Sequence of chain 2.A:
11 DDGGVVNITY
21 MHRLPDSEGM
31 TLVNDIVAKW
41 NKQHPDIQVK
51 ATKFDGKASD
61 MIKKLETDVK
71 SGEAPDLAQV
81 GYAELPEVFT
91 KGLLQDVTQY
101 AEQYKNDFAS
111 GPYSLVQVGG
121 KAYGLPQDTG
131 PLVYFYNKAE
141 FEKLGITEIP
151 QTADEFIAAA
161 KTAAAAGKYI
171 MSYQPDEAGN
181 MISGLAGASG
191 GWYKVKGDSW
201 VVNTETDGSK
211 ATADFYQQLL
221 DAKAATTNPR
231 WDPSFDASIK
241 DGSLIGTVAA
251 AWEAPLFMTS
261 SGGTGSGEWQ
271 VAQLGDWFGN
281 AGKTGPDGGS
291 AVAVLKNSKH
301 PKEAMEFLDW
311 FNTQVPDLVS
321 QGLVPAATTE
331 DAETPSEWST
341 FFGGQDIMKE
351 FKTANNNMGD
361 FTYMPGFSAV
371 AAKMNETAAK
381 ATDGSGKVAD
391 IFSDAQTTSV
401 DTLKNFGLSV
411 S

A small-molecule ligand and the protein it binds are described below.
Small molecule (SMILES): CC(=O)N[C@@H]1[C@@H](O[C@@H]2O[C@H](CO)[C@H](O)[C@H](O)[C@H]2O)[C@H](O)[C@@H](CO)O[C@H]1O

Binding-site contacts:
Ligand atom O4 contacts residue TRP252 of chain 2.A at 3.6 Å.
Ligand atom C1 contacts residue TRP252 of chain 2.A at 3.8 Å (hydrophobic).
Ligand atom C4 contacts residue LEU323 of chain 2.A at 3.7 Å (hydrophobic).
Ligand atom O7 contacts residue ARG23 of chain 2.A at 3.0 Å (salt-bridge).
Ligand atom C3 contacts residue ASP128 of chain 2.A at 3.3 Å.
Ligand atom O4 contacts residue SER290 of chain 2.A at 3.9 Å.
Ligand atom C3 contacts residue TRP252 of chain 2.A at 3.5 Å (hydrophobic).
Ligand atom C5 contacts residue TRP231 of chain 2.A at 3.4 Å (hydrophobic).
Ligand atom C2 contacts residue ARG23 of chain 2.A at 3.9 Å.
Ligand atom C6 contacts residue PRO25 of chain 2.A at 3.6 Å (hydrophobic).
Ligand atom O6 contacts residue ALA58 of chain 2.A at 3.9 Å.
Ligand atom C5 contacts residue TRP252 of chain 2.A at 3.9 Å (hydrophobic).
Ligand atom O3 contacts residue GLY289 of chain 2.A at 3.2 Å (h-bond).
Ligand atom O2 contacts residue TRP252 of chain 2.A at 4.0 Å.
Ligand atom O4 contacts residue LEU24 of chain 2.A at 3.7 Å.
Ligand atom O2 contacts residue GLY289 of chain 2.A at 3.1 Å (h-bond).
Ligand atom C3 contacts residue SER290 of chain 2.A at 3.7 Å.
Ligand atom C7 contacts residue ASN180 of chain 2.A at 3.9 Å.
Ligand atom C2 contacts residue SER290 of chain 2.A at 3.7 Å.
Ligand atom O5 contacts residue TRP231 of chain 2.A at 3.7 Å.
Ligand atom C6 contacts residue TRP231 of chain 2.A at 3.5 Å (hydrophobic).
Ligand atom N2 contacts residue ASN180 of chain 2.A at 3.8 Å.
Ligand atom C4 contacts residue ASP128 of chain 2.A at 3.5 Å.
Ligand atom C3 contacts residue TRP252 of chain 2.A at 4.0 Å (hydrophobic).
Ligand atom C1 contacts residue GLU177 of chain 2.A at 3.2 Å.
Ligand atom O2 contacts residue SER290 of chain 2.A at 3.7 Å.
Ligand atom O1 contacts residue ASN180 of chain 2.A at 3.4 Å (h-bond).
Ligand atom O1 contacts residue GLU177 of chain 2.A at 2.7 Å (salt-bridge).
Ligand atom C3 contacts residue GLY289 of chain 2.A at 3.8 Å.
Ligand atom C8 contacts residue ASN180 of chain 2.A at 3.7 Å.
Ligand atom C8 contacts residue GLY288 of chain 2.A at 3.4 Å.
Ligand atom O2 contacts residue GLY288 of chain 2.A at 3.2 Å.
Ligand atom O3 contacts residue SER290 of chain 2.A at 2.8 Å (h-bond).
Ligand atom C2 contacts residue ALA58 of chain 2.A at 3.8 Å (hydrophobic).
Ligand atom O3 contacts residue ARG23 of chain 2.A at 3.2 Å (salt-bridge).
Ligand atom O4 contacts residue GLN79 of chain 2.A at 2.8 Å (h-bond).
Ligand atom O5 contacts residue GLU177 of chain 2.A at 3.8 Å.
Ligand atom O6 contacts residue PRO25 of chain 2.A at 3.4 Å.
Ligand atom O3 contacts residue ASP128 of chain 2.A at 2.6 Å (salt-bridge).
Ligand atom O5 contacts residue ALA58 of chain 2.A at 3.7 Å.